Sequence of chain 1.F:
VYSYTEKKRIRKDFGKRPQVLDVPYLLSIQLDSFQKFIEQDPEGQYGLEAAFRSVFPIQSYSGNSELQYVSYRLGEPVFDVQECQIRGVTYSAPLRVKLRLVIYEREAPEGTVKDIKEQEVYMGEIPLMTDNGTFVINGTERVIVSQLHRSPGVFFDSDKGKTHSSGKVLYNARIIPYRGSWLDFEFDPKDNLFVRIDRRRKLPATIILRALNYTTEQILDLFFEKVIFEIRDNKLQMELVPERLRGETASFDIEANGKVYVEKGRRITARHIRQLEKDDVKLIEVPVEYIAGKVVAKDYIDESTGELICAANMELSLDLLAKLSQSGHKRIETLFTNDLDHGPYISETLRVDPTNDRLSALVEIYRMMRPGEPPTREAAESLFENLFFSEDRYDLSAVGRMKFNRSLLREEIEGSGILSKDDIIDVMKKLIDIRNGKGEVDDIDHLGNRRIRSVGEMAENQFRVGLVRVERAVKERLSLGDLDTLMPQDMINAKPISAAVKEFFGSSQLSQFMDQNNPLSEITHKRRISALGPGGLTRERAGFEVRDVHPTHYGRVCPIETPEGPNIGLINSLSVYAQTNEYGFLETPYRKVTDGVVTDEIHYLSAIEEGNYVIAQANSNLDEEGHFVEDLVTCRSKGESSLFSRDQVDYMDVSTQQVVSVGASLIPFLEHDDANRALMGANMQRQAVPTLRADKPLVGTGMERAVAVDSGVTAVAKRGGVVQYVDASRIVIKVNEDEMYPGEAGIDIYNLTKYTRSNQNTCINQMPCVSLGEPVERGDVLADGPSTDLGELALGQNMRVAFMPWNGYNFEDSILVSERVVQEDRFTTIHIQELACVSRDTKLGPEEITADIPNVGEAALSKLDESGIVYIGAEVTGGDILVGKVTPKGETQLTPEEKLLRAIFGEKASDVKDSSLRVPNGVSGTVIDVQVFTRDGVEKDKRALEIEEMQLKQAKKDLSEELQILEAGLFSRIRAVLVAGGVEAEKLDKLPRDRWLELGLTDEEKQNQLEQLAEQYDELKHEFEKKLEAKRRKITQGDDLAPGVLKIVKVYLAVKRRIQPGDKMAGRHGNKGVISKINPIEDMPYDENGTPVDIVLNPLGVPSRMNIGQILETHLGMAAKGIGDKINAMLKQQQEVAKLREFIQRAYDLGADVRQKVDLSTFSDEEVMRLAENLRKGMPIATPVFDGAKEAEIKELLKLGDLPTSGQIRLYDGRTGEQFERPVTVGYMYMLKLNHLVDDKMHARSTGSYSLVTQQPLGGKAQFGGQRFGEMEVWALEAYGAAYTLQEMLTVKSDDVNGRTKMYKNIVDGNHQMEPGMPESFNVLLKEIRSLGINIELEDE

Binding-site contacts:
Ligand atom C10 contacts residue GLN725 of chain 1.F at 4.2 Å.
Ligand atom C5 contacts residue ILE966 of chain 1.F at 4.4 Å (hydrophobic).
Ligand atom C8 contacts residue ALA969 of chain 1.F at 3.6 Å (hydrophobic).
Ligand atom C14 contacts residue GLU962 of chain 1.F at 4.0 Å.
Ligand atom C22 contacts residue GLN725 of chain 1.F at 4.3 Å.
Ligand atom C18 contacts residue ILE966 of chain 1.F at 3.6 Å (hydrophobic).
Ligand atom C11 contacts residue TYR726 of chain 1.F at 3.6 Å (hydrophobic).
Ligand atom C17 contacts residue GLN965 of chain 1.F at 3.6 Å.
Ligand atom C11 contacts residue ILE966 of chain 1.F at 4.0 Å (hydrophobic).
Ligand atom C20 contacts residue GLN725 of chain 1.F at 3.7 Å.
Ligand atom C1 contacts residue ASP135 of chain 1.D at 3.8 Å.
Ligand atom O3 contacts residue GLN965 of chain 1.F at 3.2 Å (h-bond).
Ligand atom C21 contacts residue GLN725 of chain 1.F at 3.3 Å.
Ligand atom C10 contacts residue ILE966 of chain 1.F at 3.4 Å (hydrophobic).
Ligand atom C14 contacts residue GLN965 of chain 1.F at 3.8 Å.
Ligand atom C3 contacts residue TYR726 of chain 1.F at 3.7 Å (hydrophobic).
Ligand atom C17 contacts residue ILE966 of chain 1.F at 4.1 Å (hydrophobic).
Ligand atom C1 contacts residue TYR726 of chain 1.F at 3.8 Å (hydrophobic).
Ligand atom C16 contacts residue GLU962 of chain 1.F at 3.7 Å.
Ligand atom C7 contacts residue GLN965 of chain 1.F at 4.4 Å.
Ligand atom C7 contacts residue ILE966 of chain 1.F at 4.1 Å (hydrophobic).
Ligand atom C6 contacts residue ILE966 of chain 1.F at 4.2 Å (hydrophobic).
Ligand atom C7 contacts residue ALA969 of chain 1.F at 3.9 Å (hydrophobic).
Ligand atom C15 contacts residue GLN965 of chain 1.F at 4.1 Å.
Ligand atom C12 contacts residue ASP135 of chain 1.D at 3.4 Å.
Ligand atom C16 contacts residue GLN965 of chain 1.F at 3.3 Å.
Ligand atom C15 contacts residue GLU962 of chain 1.F at 3.5 Å.
Ligand atom C10 contacts residue TYR726 of chain 1.F at 4.0 Å (hydrophobic).
Ligand atom C16 contacts residue ILE966 of chain 1.F at 4.4 Å (hydrophobic).
Ligand atom C23 contacts residue GLN725 of chain 1.F at 4.1 Å.

This small molecule binds to this protein.
Small molecule (SMILES): C[C@H](CCC(=O)NCCC[N+](C)(C)CC(O)CS(=O)(=O)O)[C@H]1CC[C@H]2[C@@H]3[C@H](O)C[C@@H]4C[C@H](O)CC[C@]4(C)[C@H]3C[C@H](O)[C@]12C

Sequence of chain 1.D:
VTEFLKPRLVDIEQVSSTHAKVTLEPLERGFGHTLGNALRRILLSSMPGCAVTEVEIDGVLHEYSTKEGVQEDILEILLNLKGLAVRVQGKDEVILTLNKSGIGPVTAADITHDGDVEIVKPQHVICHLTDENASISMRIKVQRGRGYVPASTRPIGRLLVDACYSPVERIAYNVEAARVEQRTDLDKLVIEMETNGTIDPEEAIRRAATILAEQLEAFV